Sequence of chain 1.B:
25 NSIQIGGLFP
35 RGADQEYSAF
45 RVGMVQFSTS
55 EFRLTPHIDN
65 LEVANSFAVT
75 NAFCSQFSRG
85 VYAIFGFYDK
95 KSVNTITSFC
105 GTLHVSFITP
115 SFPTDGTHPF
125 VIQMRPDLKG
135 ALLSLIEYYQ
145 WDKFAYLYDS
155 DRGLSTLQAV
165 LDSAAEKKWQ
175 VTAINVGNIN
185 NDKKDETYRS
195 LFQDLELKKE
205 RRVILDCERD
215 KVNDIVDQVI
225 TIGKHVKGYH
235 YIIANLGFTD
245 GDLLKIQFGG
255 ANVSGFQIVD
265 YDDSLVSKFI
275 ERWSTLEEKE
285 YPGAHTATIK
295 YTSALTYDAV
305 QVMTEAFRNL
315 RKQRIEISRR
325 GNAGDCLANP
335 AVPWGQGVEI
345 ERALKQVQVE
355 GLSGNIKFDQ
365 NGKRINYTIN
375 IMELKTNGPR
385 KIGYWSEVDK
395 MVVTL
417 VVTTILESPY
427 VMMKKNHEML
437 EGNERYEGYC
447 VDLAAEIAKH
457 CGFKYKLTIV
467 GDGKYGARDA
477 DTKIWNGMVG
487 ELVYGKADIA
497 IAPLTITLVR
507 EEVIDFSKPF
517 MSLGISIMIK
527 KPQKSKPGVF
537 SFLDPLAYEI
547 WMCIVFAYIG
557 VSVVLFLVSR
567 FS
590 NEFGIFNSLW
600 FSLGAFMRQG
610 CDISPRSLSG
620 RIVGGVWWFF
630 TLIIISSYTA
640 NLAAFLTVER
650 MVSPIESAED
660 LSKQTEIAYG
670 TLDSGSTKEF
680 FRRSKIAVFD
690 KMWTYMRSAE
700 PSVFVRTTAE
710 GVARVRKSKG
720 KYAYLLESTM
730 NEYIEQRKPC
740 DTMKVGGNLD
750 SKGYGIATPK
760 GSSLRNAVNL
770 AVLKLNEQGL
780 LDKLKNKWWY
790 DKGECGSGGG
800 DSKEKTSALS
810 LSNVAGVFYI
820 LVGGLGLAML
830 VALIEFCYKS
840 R

Binding-site contacts:
Ligand atom O5 contacts residue HIS234 of chain 1.B at 3.1 Å (h-bond).
Ligand atom C6 contacts residue HIS234 of chain 1.B at 4.1 Å.
Ligand atom C8 contacts residue TYR143 of chain 1.B at 4.4 Å (hydrophobic).
Ligand atom C1 contacts residue ASN256 of chain 1.B at 1.4 Å.
Ligand atom O7 contacts residue ASN256 of chain 1.B at 3.8 Å.
Ligand atom O7 contacts residue TRP145 of chain 1.B at 2.6 Å (h-bond).
Ligand atom O3 contacts residue TYR143 of chain 1.B at 2.7 Å (h-bond).
Ligand atom C8 contacts residue ARG206 of chain 1.B at 3.3 Å.
Ligand atom C3 contacts residue ASN256 of chain 1.B at 3.8 Å.
Ligand atom O3 contacts residue LYS231 of chain 1.B at 3.2 Å (salt-bridge).
Ligand atom O6 contacts residue HIS234 of chain 1.B at 4.0 Å.
Ligand atom C5 contacts residue ASN256 of chain 1.B at 3.6 Å.
Ligand atom N2 contacts residue TRP145 of chain 1.B at 3.8 Å.
Ligand atom O7 contacts residue ARG206 of chain 1.B at 2.6 Å (salt-bridge).
Ligand atom C2 contacts residue ASN256 of chain 1.B at 2.4 Å.
Ligand atom C7 contacts residue ARG206 of chain 1.B at 3.6 Å.
Ligand atom C5 contacts residue HIS234 of chain 1.B at 3.7 Å.
Ligand atom C1 contacts residue HIS234 of chain 1.B at 3.3 Å.
Ligand atom C3 contacts residue TYR143 of chain 1.B at 3.8 Å (hydrophobic).
Ligand atom C7 contacts residue TYR143 of chain 1.B at 4.0 Å (hydrophobic).
Ligand atom O5 contacts residue TYR233 of chain 1.B at 4.3 Å.
Ligand atom N2 contacts residue ASN256 of chain 1.B at 3.0 Å (h-bond).
Ligand atom O6 contacts residue ARG206 of chain 1.B at 4.2 Å.
Ligand atom C7 contacts residue ASN256 of chain 1.B at 3.6 Å.
Ligand atom O3 contacts residue ASN256 of chain 1.B at 4.5 Å.
Ligand atom O7 contacts residue TYR143 of chain 1.B at 4.3 Å.
Ligand atom C4 contacts residue ASN256 of chain 1.B at 4.2 Å.
Ligand atom N2 contacts residue TYR143 of chain 1.B at 4.1 Å.
Ligand atom O5 contacts residue ASN256 of chain 1.B at 2.4 Å (h-bond).
Ligand atom C7 contacts residue TRP145 of chain 1.B at 3.5 Å (hydrophobic).
Ligand atom O4 contacts residue ASN256 of chain 1.B at 4.5 Å.

This protein binds this small molecule.
Small molecule (SMILES): CC(=O)N[C@H]1[C@H](O[C@H]2[C@H](O)[C@@H](NC(C)=O)CO[C@@H]2CO)O[C@H](CO)[C@@H](O)[C@@H]1O